The small molecule below binds the protein below.
Small molecule (SMILES): CCCCCCCCCCCCC(=O)O[C@@H](COC(=O)CCC)COP(=O)(O)OC1[C@@H](O)[C@H](O)C(O)[C@H](O)[C@H]1O

Binding-site contacts:
Ligand atom O5 contacts residue SER406 of chain 1.A at 4.0 Å.
Ligand atom O10 contacts residue SER408 of chain 1.A at 4.0 Å.
Ligand atom C7 contacts residue TYR407 of chain 1.A at 4.0 Å (hydrophobic).
Ligand atom O11 contacts residue TYR407 of chain 1.A at 3.4 Å.
Ligand atom C contacts residue ASP405 of chain 1.A at 3.6 Å.
Ligand atom O contacts residue ARG305 of chain 1.A at 3.2 Å (salt-bridge).
Ligand atom O9 contacts residue SER408 of chain 1.A at 3.3 Å (h-bond).
Ligand atom C2 contacts residue ASP405 of chain 1.A at 2.9 Å.
Ligand atom O3 contacts residue TYR407 of chain 1.A at 3.4 Å (h-bond).
Ligand atom C24 contacts residue ASP405 of chain 1.A at 3.3 Å.
Ligand atom O6 contacts residue SER408 of chain 1.A at 3.0 Å (h-bond).
Ligand atom O3 contacts residue ASP405 of chain 1.A at 3.9 Å.
Ligand atom O4 contacts residue ARG453 of chain 1.A at 3.2 Å (salt-bridge).
Ligand atom C24 contacts residue GLU466 of chain 1.A at 3.9 Å.
Ligand atom O8 contacts residue GLU466 of chain 1.A at 3.4 Å.
Ligand atom O1 contacts residue LEU572 of chain 1.A at 4.0 Å.
Ligand atom O8 contacts residue TYR407 of chain 1.A at 4.0 Å.
Ligand atom P contacts residue TYR407 of chain 1.A at 3.8 Å.
Ligand atom O8 contacts residue LEU470 of chain 1.A at 3.9 Å.
Ligand atom O12 contacts residue ASP405 of chain 1.A at 3.7 Å.
Ligand atom O4 contacts residue SER408 of chain 1.A at 3.4 Å (h-bond).
Ligand atom O6 contacts residue TYR407 of chain 1.A at 3.4 Å.
Ligand atom C22 contacts residue MET443 of chain 1.A at 4.0 Å (hydrophobic).
Ligand atom C3 contacts residue ASP405 of chain 1.A at 3.6 Å.
Ligand atom P contacts residue SER408 of chain 1.A at 3.0 Å.
Ligand atom O2 contacts residue ASP405 of chain 1.A at 3.8 Å.
Ligand atom O5 contacts residue TYR407 of chain 1.A at 3.5 Å (h-bond).
Ligand atom C1 contacts residue ASP405 of chain 1.A at 3.8 Å.
Ligand atom O contacts residue ASP405 of chain 1.A at 2.5 Å (salt-bridge).
Ligand atom C6 contacts residue TYR407 of chain 1.A at 3.3 Å (hydrophobic).
Ligand atom C4 contacts residue GLU466 of chain 1.A at 3.6 Å.
Ligand atom C24 contacts residue TYR407 of chain 1.A at 3.9 Å (hydrophobic).
Ligand atom O5 contacts residue SER408 of chain 1.A at 2.2 Å (h-bond).
Ligand atom O11 contacts residue GLU466 of chain 1.A at 2.9 Å (salt-bridge).
Ligand atom C25 contacts residue ASP405 of chain 1.A at 3.8 Å.
Ligand atom O3 contacts residue SER406 of chain 1.A at 3.9 Å.
Ligand atom O4 contacts residue GLN573 of chain 1.A at 2.9 Å (h-bond).
Ligand atom O10 contacts residue TYR450 of chain 1.A at 3.8 Å.
Ligand atom O5 contacts residue GLU409 of chain 1.A at 4.0 Å.
Ligand atom C6 contacts residue LEU411 of chain 1.A at 3.8 Å (hydrophobic).

Sequence of chain 1.B:
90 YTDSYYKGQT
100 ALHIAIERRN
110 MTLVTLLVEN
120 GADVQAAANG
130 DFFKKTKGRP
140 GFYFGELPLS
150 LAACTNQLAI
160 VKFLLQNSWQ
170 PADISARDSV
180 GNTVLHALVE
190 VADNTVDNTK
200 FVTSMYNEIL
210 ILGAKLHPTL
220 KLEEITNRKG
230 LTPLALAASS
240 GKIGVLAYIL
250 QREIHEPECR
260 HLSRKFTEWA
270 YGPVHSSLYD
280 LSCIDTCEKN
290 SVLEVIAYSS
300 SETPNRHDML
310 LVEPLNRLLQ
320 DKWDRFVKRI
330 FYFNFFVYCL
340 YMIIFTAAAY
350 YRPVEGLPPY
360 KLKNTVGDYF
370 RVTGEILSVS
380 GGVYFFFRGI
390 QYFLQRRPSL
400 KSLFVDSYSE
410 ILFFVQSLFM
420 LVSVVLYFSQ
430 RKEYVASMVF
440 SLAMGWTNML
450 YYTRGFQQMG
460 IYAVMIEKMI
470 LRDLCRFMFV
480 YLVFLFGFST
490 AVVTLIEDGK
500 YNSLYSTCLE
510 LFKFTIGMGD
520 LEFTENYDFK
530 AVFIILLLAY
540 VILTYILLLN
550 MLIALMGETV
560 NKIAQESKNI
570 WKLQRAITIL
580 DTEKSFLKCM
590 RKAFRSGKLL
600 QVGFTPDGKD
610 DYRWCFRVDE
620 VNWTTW

Sequence of chain 1.A:
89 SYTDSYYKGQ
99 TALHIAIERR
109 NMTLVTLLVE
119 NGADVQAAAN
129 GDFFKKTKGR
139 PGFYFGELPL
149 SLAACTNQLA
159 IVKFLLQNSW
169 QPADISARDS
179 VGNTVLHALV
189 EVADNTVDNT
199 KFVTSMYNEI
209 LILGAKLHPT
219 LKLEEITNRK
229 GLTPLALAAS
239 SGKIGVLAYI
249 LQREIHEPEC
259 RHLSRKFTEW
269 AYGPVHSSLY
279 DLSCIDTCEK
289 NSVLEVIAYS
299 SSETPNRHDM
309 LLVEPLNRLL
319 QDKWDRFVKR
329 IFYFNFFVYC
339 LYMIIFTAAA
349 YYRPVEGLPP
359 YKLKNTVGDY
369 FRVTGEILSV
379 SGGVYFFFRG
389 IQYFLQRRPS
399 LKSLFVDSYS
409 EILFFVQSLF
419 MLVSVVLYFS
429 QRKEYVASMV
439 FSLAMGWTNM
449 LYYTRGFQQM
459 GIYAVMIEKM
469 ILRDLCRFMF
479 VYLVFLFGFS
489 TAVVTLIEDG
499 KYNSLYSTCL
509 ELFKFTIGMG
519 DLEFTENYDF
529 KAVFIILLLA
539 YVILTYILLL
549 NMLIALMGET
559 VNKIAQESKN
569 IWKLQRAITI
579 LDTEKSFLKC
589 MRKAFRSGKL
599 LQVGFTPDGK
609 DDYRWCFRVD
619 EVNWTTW